Binding-site contacts:
Ligand atom C6 contacts residue ARG589 of chain 1.C at 4.5 Å.
Ligand atom C3 contacts residue ARG589 of chain 1.C at 3.9 Å.
Ligand atom C1 contacts residue ASN604 of chain 1.C at 1.4 Å.
Ligand atom C8 contacts residue PHE588 of chain 1.C at 4.1 Å (hydrophobic).
Ligand atom C4 contacts residue ASN604 of chain 1.C at 4.2 Å.
Ligand atom C5 contacts residue ARG589 of chain 1.C at 4.0 Å.
Ligand atom C7 contacts residue ASN604 of chain 1.C at 3.2 Å.
Ligand atom C2 contacts residue ARG589 of chain 1.C at 3.3 Å.
Ligand atom C2 contacts residue ASN604 of chain 1.C at 2.6 Å.
Ligand atom N2 contacts residue ASN604 of chain 1.C at 2.5 Å (h-bond).
Ligand atom O5 contacts residue ARG589 of chain 1.C at 3.4 Å (salt-bridge).
Ligand atom C8 contacts residue ASN604 of chain 1.C at 3.6 Å.
Ligand atom O7 contacts residue ASN604 of chain 1.C at 4.1 Å.
Ligand atom C4 contacts residue ARG589 of chain 1.C at 3.6 Å.
Ligand atom O3 contacts residue ARG589 of chain 1.C at 4.1 Å.
Ligand atom C3 contacts residue ASN604 of chain 1.C at 3.9 Å.
Ligand atom C8 contacts residue THR587 of chain 1.C at 3.2 Å.
Ligand atom O6 contacts residue ASN604 of chain 1.C at 4.4 Å.
Ligand atom C1 contacts residue ARG589 of chain 1.C at 3.7 Å.
Ligand atom N2 contacts residue ARG589 of chain 1.C at 4.4 Å.
Ligand atom O5 contacts residue ASN604 of chain 1.C at 2.3 Å (h-bond).
Ligand atom C5 contacts residue ASN604 of chain 1.C at 3.6 Å.

This protein binds this small molecule.
Small molecule (SMILES): CC(=O)N[C@@H]1[C@@H](O)[C@H](O)[C@@H](CO)O[C@H]1O

Sequence of chain 1.C:
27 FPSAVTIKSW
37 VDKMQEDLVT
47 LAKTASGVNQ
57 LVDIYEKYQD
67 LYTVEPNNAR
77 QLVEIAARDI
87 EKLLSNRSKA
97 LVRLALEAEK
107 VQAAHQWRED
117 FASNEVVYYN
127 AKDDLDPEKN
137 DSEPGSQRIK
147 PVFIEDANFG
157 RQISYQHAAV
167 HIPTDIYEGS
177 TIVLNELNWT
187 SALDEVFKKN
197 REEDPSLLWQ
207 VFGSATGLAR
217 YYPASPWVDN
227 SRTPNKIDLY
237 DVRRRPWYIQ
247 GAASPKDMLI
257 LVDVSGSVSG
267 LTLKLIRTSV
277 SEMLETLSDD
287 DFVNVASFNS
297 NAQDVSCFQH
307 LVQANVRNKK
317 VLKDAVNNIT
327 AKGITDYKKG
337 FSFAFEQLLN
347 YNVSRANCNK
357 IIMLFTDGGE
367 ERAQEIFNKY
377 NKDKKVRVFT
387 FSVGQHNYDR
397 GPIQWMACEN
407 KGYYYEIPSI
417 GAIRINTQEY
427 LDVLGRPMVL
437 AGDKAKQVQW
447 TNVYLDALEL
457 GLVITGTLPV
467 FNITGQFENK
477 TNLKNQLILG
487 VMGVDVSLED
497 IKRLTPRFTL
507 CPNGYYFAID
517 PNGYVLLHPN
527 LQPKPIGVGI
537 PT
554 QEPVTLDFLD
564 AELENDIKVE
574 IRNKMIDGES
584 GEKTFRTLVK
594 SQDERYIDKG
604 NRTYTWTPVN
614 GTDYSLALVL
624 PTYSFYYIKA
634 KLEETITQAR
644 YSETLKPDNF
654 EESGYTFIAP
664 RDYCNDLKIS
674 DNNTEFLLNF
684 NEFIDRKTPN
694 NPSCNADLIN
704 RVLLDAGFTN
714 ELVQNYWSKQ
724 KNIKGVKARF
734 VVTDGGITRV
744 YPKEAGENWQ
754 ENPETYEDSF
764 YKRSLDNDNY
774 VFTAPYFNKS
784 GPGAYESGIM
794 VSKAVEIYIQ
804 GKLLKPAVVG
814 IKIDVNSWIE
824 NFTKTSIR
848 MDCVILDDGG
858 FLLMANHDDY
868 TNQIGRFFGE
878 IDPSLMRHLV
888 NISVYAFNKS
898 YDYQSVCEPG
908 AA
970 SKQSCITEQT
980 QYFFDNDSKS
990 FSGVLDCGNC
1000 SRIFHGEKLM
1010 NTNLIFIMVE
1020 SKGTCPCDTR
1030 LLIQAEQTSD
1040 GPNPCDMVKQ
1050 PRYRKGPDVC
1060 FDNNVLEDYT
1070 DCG